Sequence of chain 1.B:
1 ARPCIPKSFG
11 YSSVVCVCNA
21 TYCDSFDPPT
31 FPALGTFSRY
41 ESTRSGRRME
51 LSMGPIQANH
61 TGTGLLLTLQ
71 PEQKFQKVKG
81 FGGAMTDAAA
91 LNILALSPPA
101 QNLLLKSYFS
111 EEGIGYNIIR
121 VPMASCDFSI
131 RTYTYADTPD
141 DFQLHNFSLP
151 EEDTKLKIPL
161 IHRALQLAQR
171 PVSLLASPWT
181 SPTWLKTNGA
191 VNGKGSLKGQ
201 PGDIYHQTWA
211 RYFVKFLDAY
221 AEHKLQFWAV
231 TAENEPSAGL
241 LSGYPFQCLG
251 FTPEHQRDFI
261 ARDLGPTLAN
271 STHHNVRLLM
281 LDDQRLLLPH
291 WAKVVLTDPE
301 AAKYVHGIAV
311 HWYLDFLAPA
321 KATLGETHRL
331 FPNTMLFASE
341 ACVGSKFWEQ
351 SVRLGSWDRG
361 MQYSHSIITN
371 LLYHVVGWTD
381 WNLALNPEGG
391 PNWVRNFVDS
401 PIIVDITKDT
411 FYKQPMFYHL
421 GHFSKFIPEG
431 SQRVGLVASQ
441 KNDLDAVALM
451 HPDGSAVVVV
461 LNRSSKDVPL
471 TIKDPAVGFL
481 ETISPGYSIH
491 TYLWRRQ

Binding-site contacts:
Ligand atom O3 contacts residue ASN234 of chain 1.A at 2.8 Å (h-bond).
Ligand atom O3 contacts residue GLU340 of chain 1.A at 2.7 Å (salt-bridge).
Ligand atom O3 contacts residue TRP179 of chain 1.A at 3.3 Å (h-bond).
Ligand atom C19 contacts residue GLU235 of chain 1.A at 3.5 Å.
Ligand atom C12 contacts residue SER345 of chain 1.A at 3.8 Å.
Ligand atom C19 contacts residue GLU340 of chain 1.A at 1.4 Å.
Ligand atom N2 contacts residue SER345 of chain 1.A at 3.7 Å.
Ligand atom C15 contacts residue TRP381 of chain 1.A at 3.8 Å (hydrophobic).
Ligand atom C14 contacts residue CYS342 of chain 1.A at 3.7 Å (hydrophobic).
Ligand atom O2 contacts residue TRP381 of chain 1.A at 3.7 Å.
Ligand atom C16 contacts residue ASP127 of chain 1.A at 3.5 Å.
Ligand atom C1 contacts residue TYR313 of chain 1.A at 3.6 Å (hydrophobic).
Ligand atom C25 contacts residue LEU314 of chain 1.B at 3.5 Å (hydrophobic).
Ligand atom C2 contacts residue LEU314 of chain 1.A at 3.7 Å (hydrophobic).
Ligand atom C13 contacts residue SER345 of chain 1.A at 3.4 Å.
Ligand atom C20 contacts residue GLU340 of chain 1.A at 2.3 Å.
Ligand atom O1 contacts residue ASP127 of chain 1.A at 2.7 Å (salt-bridge).
Ligand atom C16 contacts residue GLU340 of chain 1.A at 3.6 Å.
Ligand atom C16 contacts residue TRP381 of chain 1.A at 3.6 Å (hydrophobic).
Ligand atom O1 contacts residue TRP381 of chain 1.A at 2.8 Å (h-bond).
Ligand atom O4 contacts residue GLU340 of chain 1.A at 3.6 Å.
Ligand atom C18 contacts residue GLU340 of chain 1.A at 2.6 Å.
Ligand atom C26 contacts residue TYR313 of chain 1.B at 3.8 Å (hydrophobic).
Ligand atom C17 contacts residue GLU340 of chain 1.A at 3.1 Å.
Ligand atom C17 contacts residue TRP381 of chain 1.A at 3.6 Å (hydrophobic).
Ligand atom O1 contacts residue PHE128 of chain 1.A at 3.2 Å.
Ligand atom C20 contacts residue TYR313 of chain 1.A at 3.6 Å (hydrophobic).
Ligand atom C13 contacts residue TYR313 of chain 1.A at 3.8 Å (hydrophobic).
Ligand atom C17 contacts residue ASP127 of chain 1.A at 3.7 Å.
Ligand atom O4 contacts residue GLU235 of chain 1.A at 3.8 Å.
Ligand atom F2 contacts residue LEU314 of chain 1.B at 3.0 Å.
Ligand atom C26 contacts residue LEU314 of chain 1.B at 3.0 Å (hydrophobic).
Ligand atom O2 contacts residue PHE246 of chain 1.A at 3.3 Å.
Ligand atom O1 contacts residue ASN396 of chain 1.A at 3.8 Å.
Ligand atom O2 contacts residue TRP179 of chain 1.A at 3.0 Å (h-bond).
Ligand atom N3 contacts residue ASN396 of chain 1.A at 2.9 Å (h-bond).
Ligand atom C15 contacts residue GLU340 of chain 1.A at 2.9 Å.
Ligand atom C15 contacts residue TYR313 of chain 1.A at 3.8 Å (hydrophobic).
Ligand atom O2 contacts residue ASP127 of chain 1.A at 2.7 Å (salt-bridge).
Ligand atom N4 contacts residue ASN396 of chain 1.A at 3.6 Å.

The small molecule below binds the protein below.
Small molecule (SMILES): CC1=CC(C)=[N+]2C1=C(CCCCc1cn(C[C@@H]3[C@@H](O)[C@H](O)[C@@H](O)C[C@@H]3O)nn1)c1c(C)cc(C)n1[B-]2(F)F

Sequence of chain 1.A:
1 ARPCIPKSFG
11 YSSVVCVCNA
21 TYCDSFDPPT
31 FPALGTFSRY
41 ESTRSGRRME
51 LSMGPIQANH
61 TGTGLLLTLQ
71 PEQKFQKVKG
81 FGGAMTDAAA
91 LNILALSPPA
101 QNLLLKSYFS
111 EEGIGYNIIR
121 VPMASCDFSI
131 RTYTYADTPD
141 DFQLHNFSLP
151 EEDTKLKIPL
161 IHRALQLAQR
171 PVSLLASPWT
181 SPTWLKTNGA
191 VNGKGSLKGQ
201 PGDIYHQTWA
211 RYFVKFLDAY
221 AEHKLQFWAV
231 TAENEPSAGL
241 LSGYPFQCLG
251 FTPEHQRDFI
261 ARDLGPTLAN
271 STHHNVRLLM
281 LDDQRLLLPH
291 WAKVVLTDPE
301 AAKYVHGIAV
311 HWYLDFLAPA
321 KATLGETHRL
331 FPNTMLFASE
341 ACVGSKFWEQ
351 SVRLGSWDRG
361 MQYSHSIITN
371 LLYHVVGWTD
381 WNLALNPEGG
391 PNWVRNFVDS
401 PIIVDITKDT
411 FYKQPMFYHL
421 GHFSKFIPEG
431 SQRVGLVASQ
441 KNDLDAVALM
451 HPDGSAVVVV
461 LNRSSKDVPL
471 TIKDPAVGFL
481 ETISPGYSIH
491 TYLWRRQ